A protein and the small-molecule ligand that binds it are described below.
Small molecule (SMILES): CC(=O)N[C@@H]1[C@@H](O)[C@H](O)[C@@H](CO)O[C@H]1O

Binding-site contacts:
Ligand atom C8 contacts residue ASN67 of chain 19.A at 4.0 Å.
Ligand atom N2 contacts residue ASN67 of chain 19.A at 2.9 Å (h-bond).
Ligand atom C7 contacts residue ASN67 of chain 19.A at 3.2 Å.
Ligand atom C3 contacts residue ASN67 of chain 19.A at 3.8 Å.
Ligand atom C1 contacts residue ASN67 of chain 19.A at 1.4 Å.
Ligand atom C7 contacts residue MET118 of chain 19.A at 4.0 Å (hydrophobic).
Ligand atom O7 contacts residue ASN67 of chain 19.A at 3.0 Å (h-bond).
Ligand atom C8 contacts residue PHE90 of chain 19.A at 4.0 Å (hydrophobic).
Ligand atom C8 contacts residue MET118 of chain 19.A at 3.8 Å (hydrophobic).
Ligand atom C5 contacts residue ASN67 of chain 19.A at 3.7 Å.
Ligand atom O5 contacts residue ASN67 of chain 19.A at 2.4 Å (h-bond).
Ligand atom C2 contacts residue ASN67 of chain 19.A at 2.5 Å.
Ligand atom O7 contacts residue MET118 of chain 19.A at 3.5 Å.
Ligand atom C4 contacts residue ASN67 of chain 19.A at 4.2 Å.

Sequence of chain 19.A:
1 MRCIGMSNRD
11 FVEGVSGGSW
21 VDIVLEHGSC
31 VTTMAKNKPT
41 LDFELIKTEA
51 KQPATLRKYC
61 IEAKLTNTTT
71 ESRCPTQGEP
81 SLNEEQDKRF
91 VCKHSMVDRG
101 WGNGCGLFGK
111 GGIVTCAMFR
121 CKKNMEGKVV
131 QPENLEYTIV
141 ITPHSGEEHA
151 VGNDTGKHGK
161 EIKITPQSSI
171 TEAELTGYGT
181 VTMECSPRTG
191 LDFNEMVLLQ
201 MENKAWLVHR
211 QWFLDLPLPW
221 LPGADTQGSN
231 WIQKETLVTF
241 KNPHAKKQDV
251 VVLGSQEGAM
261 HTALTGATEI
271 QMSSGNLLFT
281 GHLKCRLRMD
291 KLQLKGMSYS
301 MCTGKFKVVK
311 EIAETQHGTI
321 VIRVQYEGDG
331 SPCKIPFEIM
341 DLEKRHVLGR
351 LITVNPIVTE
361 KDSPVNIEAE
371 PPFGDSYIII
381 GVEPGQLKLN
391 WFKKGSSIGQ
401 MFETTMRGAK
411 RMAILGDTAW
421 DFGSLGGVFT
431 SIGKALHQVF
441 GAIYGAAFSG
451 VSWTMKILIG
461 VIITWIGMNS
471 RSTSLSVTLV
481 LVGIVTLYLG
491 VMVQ